Sequence of chain 5.C:
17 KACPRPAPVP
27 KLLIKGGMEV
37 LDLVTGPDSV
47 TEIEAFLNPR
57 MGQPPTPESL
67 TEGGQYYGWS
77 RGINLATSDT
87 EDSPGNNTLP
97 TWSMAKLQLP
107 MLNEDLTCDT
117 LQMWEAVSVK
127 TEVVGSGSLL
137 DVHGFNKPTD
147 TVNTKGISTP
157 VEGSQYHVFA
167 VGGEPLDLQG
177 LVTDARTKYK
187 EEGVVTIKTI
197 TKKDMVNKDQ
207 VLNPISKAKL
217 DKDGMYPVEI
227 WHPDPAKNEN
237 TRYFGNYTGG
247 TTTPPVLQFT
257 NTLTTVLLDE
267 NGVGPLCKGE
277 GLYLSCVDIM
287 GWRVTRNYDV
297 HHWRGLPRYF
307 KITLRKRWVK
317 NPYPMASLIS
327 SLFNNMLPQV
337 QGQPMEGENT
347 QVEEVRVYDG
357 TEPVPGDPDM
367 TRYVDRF

Binding-site contacts:
Ligand atom O4 contacts residue TYR72 of chain 5.C at 3.8 Å.
Ligand atom C6 contacts residue ASN93 of chain 5.C at 3.7 Å.
Ligand atom C1 contacts residue ARG77 of chain 5.C at 3.3 Å.
Ligand atom O1A contacts residue ARG77 of chain 5.C at 3.0 Å (salt-bridge).
Ligand atom C6 contacts residue TYR72 of chain 5.C at 3.9 Å (hydrophobic).
Ligand atom O10 contacts residue ASN293 of chain 5.C at 4.5 Å.
Ligand atom O4 contacts residue HIS298 of chain 5.C at 3.2 Å (h-bond).
Ligand atom N5 contacts residue TYR72 of chain 5.C at 3.1 Å (h-bond).
Ligand atom O1A contacts residue GLY78 of chain 5.C at 3.8 Å.
Ligand atom O1B contacts residue TYR72 of chain 5.C at 4.4 Å.
Ligand atom O1B contacts residue ARG77 of chain 5.C at 2.7 Å (salt-bridge).
Ligand atom C4 contacts residue HIS298 of chain 5.C at 3.8 Å.
Ligand atom C11 contacts residue ASP85 of chain 5.D at 4.0 Å.
Ligand atom O10 contacts residue THR291 of chain 5.C at 4.4 Å.
Ligand atom O3 contacts residue VAL296 of chain 5.C at 4.4 Å.
Ligand atom C1 contacts residue GLY78 of chain 5.C at 4.2 Å.
Ligand atom O4 contacts residue ASN80 of chain 5.C at 4.3 Å.
Ligand atom C10 contacts residue TYR72 of chain 5.C at 4.0 Å (hydrophobic).
Ligand atom O6 contacts residue ASN93 of chain 5.C at 3.4 Å (h-bond).
Ligand atom C2 contacts residue GLY78 of chain 5.C at 4.1 Å.
Ligand atom C4 contacts residue ARG77 of chain 5.C at 4.4 Å.
Ligand atom C2 contacts residue ARG77 of chain 5.C at 4.4 Å.
Ligand atom O1A contacts residue TYR72 of chain 5.C at 3.6 Å.
Ligand atom C4 contacts residue GLY78 of chain 5.C at 3.2 Å.
Ligand atom C3 contacts residue GLY78 of chain 5.C at 3.9 Å.
Ligand atom O9 contacts residue ARG77 of chain 5.C at 3.8 Å.
Ligand atom C5 contacts residue TYR72 of chain 5.C at 3.6 Å (hydrophobic).
Ligand atom O8 contacts residue ARG77 of chain 5.C at 3.6 Å (salt-bridge).
Ligand atom C4 contacts residue TYR72 of chain 5.C at 3.4 Å (hydrophobic).
Ligand atom C3 contacts residue ARG77 of chain 5.C at 4.2 Å.
Ligand atom C3 contacts residue HIS298 of chain 5.C at 3.5 Å.
Ligand atom O4 contacts residue GLY78 of chain 5.C at 3.1 Å.
Ligand atom C11 contacts residue TYR72 of chain 5.C at 4.3 Å (hydrophobic).
Ligand atom O4 contacts residue THR291 of chain 5.C at 3.3 Å.
Ligand atom O3 contacts residue GLY78 of chain 5.C at 3.4 Å.
Ligand atom C1 contacts residue TYR72 of chain 5.C at 4.3 Å (hydrophobic).
Ligand atom O4 contacts residue ARG289 of chain 5.C at 4.5 Å.
Ligand atom C3 contacts residue GLY78 of chain 5.C at 4.3 Å.
Ligand atom O4 contacts residue ILE79 of chain 5.C at 3.7 Å.
Ligand atom O1A contacts residue HIS298 of chain 5.C at 4.3 Å.

This protein binds this small molecule.
Small molecule (SMILES): CC(=O)N[C@H]1[C@H]([C@H](O)[C@H](O)CO)O[C@@](O[C@H]2[C@@H](O)[C@@H](CO)O[C@@H](O[C@H]3[C@H](O)[C@@H](O)[C@H](O)O[C@@H]3CO)[C@@H]2O)(C(=O)O)C[C@@H]1O

Sequence of chain 5.D:
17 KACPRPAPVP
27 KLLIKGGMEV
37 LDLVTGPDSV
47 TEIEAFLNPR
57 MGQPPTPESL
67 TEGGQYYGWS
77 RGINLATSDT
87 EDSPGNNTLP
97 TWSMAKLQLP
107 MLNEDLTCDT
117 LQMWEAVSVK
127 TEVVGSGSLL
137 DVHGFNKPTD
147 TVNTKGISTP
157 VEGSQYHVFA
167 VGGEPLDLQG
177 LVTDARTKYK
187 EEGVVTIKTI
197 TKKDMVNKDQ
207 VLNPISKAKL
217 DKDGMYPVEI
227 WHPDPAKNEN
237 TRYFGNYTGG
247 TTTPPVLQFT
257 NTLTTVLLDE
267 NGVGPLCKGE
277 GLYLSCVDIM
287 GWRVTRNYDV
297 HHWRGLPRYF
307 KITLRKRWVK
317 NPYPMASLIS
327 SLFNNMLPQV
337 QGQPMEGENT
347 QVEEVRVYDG